Binding-site contacts:
Ligand atom C5 contacts residue SER114 of chain 1.K at 3.2 Å.
Ligand atom C9 contacts residue LEU38 of chain 1.K at 3.9 Å (hydrophobic).
Ligand atom C6 contacts residue TRP192 of chain 1.K at 3.4 Å (hydrophobic).
Ligand atom C9 contacts residue PHE211 of chain 1.K at 3.6 Å (hydrophobic).
Ligand atom C9 contacts residue TRP192 of chain 1.K at 3.7 Å (hydrophobic).
Ligand atom C5 contacts residue HIS285 of chain 1.K at 4.0 Å.
Ligand atom O3 contacts residue SER114 of chain 1.K at 2.3 Å (h-bond).
Ligand atom C8 contacts residue LEU38 of chain 1.K at 4.2 Å (hydrophobic).
Ligand atom O4 contacts residue TRP115 of chain 1.K at 4.0 Å.
Ligand atom C6 contacts residue PHE179 of chain 1.K at 4.1 Å (hydrophobic).
Ligand atom C5 contacts residue TRP192 of chain 1.K at 3.8 Å (hydrophobic).
Ligand atom C4 contacts residue HIS285 of chain 1.K at 3.8 Å.
Ligand atom O3 contacts residue TRP115 of chain 1.K at 3.5 Å (h-bond).
Ligand atom C6 contacts residue PHE176 of chain 1.K at 4.0 Å (hydrophobic).
Ligand atom O4 contacts residue VAL140 of chain 1.K at 4.3 Å.
Ligand atom O3 contacts residue GLY37 of chain 1.K at 4.0 Å.
Ligand atom C5 contacts residue LEU38 of chain 1.K at 4.2 Å (hydrophobic).
Ligand atom C8 contacts residue TRP192 of chain 1.K at 3.9 Å (hydrophobic).
Ligand atom C4 contacts residue TRP115 of chain 1.K at 3.9 Å (hydrophobic).
Ligand atom O3 contacts residue LEU38 of chain 1.K at 2.9 Å.
Ligand atom C8 contacts residue PHE176 of chain 1.K at 4.3 Å (hydrophobic).
Ligand atom C7 contacts residue PHE176 of chain 1.K at 3.4 Å (hydrophobic).
Ligand atom C7 contacts residue TRP192 of chain 1.K at 4.2 Å (hydrophobic).
Ligand atom C6 contacts residue SER114 of chain 1.K at 4.2 Å.
Ligand atom C4 contacts residue SER114 of chain 1.K at 1.7 Å.
Ligand atom C4 contacts residue LEU38 of chain 1.K at 4.1 Å (hydrophobic).
Ligand atom C7 contacts residue LEU38 of chain 1.K at 3.6 Å (hydrophobic).
Ligand atom O4 contacts residue SER114 of chain 1.K at 2.3 Å (h-bond).

Sequence of chain 1.K:
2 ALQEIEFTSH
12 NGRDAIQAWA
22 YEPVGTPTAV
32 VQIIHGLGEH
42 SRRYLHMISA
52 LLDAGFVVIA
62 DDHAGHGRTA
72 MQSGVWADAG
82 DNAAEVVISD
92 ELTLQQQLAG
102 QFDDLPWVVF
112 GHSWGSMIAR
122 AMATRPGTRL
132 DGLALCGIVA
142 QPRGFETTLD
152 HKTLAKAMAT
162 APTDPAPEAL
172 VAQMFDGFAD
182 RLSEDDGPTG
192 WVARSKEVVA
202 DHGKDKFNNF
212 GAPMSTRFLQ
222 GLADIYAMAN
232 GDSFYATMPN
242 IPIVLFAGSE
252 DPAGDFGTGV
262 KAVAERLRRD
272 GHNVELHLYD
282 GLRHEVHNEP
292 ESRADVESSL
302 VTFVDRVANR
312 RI

This protein binds this small molecule.
Small molecule (SMILES): CCCCCC(O)O